Sequence of chain 47.E:
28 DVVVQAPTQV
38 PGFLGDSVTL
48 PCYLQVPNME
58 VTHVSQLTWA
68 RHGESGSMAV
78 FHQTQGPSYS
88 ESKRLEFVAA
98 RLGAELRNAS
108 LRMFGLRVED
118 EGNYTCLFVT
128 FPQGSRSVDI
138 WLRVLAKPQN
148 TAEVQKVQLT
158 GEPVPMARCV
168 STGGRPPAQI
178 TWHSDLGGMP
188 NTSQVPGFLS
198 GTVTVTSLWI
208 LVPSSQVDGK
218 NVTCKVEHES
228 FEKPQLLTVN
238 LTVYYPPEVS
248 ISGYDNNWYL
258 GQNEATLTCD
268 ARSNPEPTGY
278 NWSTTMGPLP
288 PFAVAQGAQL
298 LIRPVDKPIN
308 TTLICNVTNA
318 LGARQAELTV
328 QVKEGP

Binding-site contacts:
Ligand atom C1 contacts residue ASN218 of chain 47.E at 1.4 Å.
Ligand atom C2 contacts residue ASN218 of chain 47.E at 2.3 Å.
Ligand atom O7 contacts residue ASN218 of chain 47.E at 2.3 Å (h-bond).
Ligand atom N2 contacts residue ASN218 of chain 47.E at 2.9 Å (h-bond).
Ligand atom C3 contacts residue ASN218 of chain 47.E at 3.7 Å.
Ligand atom C1 contacts residue NAG1 of chain 47.J at 3.7 Å.
Ligand atom C5 contacts residue ASN218 of chain 47.E at 3.6 Å.
Ligand atom C5 contacts residue NAG1 of chain 47.J at 4.3 Å.
Ligand atom O5 contacts residue THR235 of chain 47.E at 4.4 Å.
Ligand atom O5 contacts residue ASN218 of chain 47.E at 2.3 Å (h-bond).
Ligand atom O5 contacts residue NAG1 of chain 47.J at 4.1 Å.
Ligand atom C7 contacts residue ASN218 of chain 47.E at 2.9 Å.
Ligand atom C4 contacts residue ASN218 of chain 47.E at 4.1 Å.
Ligand atom C8 contacts residue ASN218 of chain 47.E at 4.3 Å.

The protein below binds the small molecule below.
Small molecule (SMILES): CC(=O)N[C@H]1[C@H](O[C@H]2[C@H](O)[C@@H](NC(C)=O)CO[C@@H]2CO)O[C@H](CO)[C@@H](O)[C@@H]1O